A small-molecule ligand and the protein it binds are described below.
Small molecule (SMILES): CC(=O)N[C@@H]1[C@@H](O)[C@H](O)[C@@H](CO)O[C@H]1O

Binding-site contacts:
Ligand atom C8 contacts residue ASN1134 of chain 1.A at 3.3 Å.
Ligand atom C4 contacts residue ASN1134 of chain 1.A at 4.2 Å.
Ligand atom O7 contacts residue ASN1134 of chain 1.A at 4.2 Å.
Ligand atom C3 contacts residue ASN1134 of chain 1.A at 3.8 Å.
Ligand atom N2 contacts residue ASN1134 of chain 1.A at 2.8 Å (h-bond).
Ligand atom C7 contacts residue ASN1134 of chain 1.A at 3.2 Å.
Ligand atom C1 contacts residue ASN1134 of chain 1.A at 1.4 Å.
Ligand atom C2 contacts residue ASN1134 of chain 1.A at 2.4 Å.
Ligand atom C5 contacts residue ASN1134 of chain 1.A at 3.7 Å.
Ligand atom O5 contacts residue ASN1134 of chain 1.A at 2.4 Å (h-bond).

Sequence of chain 1.A:
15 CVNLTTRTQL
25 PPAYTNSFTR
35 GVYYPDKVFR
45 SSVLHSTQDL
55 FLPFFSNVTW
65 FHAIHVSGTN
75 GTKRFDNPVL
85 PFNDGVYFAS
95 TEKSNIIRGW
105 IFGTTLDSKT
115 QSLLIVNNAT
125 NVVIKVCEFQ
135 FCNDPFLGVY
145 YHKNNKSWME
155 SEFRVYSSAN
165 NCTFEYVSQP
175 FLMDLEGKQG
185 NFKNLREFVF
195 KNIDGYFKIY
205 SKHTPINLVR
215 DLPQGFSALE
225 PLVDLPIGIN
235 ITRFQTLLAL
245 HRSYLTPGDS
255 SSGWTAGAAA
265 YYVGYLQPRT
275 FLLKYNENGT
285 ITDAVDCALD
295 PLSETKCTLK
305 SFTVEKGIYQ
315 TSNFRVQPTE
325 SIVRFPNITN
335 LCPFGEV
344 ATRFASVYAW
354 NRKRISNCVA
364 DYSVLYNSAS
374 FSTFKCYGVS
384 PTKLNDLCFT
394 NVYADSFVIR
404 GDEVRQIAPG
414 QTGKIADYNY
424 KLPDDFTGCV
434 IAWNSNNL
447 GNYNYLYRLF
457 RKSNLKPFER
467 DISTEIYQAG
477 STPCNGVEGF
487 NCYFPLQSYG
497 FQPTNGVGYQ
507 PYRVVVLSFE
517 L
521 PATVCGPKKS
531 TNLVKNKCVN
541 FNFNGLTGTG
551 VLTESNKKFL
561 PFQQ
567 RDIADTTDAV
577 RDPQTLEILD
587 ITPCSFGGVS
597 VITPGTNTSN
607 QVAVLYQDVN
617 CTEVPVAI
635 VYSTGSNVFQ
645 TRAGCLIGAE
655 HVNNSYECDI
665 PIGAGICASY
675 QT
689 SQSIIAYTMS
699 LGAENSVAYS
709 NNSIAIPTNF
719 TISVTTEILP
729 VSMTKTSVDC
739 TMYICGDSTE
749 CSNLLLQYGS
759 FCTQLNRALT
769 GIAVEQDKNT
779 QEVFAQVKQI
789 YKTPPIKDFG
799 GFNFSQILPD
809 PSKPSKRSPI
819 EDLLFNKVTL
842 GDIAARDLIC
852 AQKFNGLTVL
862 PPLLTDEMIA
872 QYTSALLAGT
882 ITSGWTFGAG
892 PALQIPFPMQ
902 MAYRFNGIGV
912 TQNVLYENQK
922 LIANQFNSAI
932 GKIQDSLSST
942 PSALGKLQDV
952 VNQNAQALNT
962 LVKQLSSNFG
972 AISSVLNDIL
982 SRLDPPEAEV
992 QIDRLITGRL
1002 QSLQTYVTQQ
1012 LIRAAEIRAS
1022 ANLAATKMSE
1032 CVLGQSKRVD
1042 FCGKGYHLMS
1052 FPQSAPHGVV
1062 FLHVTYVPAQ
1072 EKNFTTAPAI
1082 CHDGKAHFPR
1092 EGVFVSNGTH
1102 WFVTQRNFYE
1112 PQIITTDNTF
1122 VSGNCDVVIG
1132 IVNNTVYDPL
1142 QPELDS